Sequence of chain 1.B:
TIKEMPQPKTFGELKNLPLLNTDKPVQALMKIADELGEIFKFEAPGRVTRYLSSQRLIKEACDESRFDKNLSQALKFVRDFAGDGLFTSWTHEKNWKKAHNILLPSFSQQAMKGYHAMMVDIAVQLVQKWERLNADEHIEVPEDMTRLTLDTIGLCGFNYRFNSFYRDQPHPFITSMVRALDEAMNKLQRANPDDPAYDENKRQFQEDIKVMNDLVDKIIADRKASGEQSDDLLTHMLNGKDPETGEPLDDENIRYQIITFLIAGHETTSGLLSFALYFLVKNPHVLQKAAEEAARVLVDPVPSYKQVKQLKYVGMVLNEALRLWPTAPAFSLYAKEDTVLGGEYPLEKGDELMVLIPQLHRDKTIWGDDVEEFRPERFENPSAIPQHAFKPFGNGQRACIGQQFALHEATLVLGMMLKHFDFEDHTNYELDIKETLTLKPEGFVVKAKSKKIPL

A protein and the small-molecule ligand that binds it are described below.
Small molecule (SMILES): O=C(CCCCC1CCCCC1)N[C@@H](Cc1ccccc1)C(=O)O

Binding-site contacts:
Ligand atom O3 contacts residue SER73 of chain 1.B at 3.4 Å.
Ligand atom O1 contacts residue TYR52 of chain 1.B at 2.5 Å (h-bond).
Ligand atom C16 contacts residue ARG48 of chain 1.B at 3.4 Å.
Ligand atom C3 contacts residue ALA331 of chain 1.B at 3.4 Å (hydrophobic).
Ligand atom C14 contacts residue TYR52 of chain 1.B at 3.4 Å (hydrophobic).
Ligand atom C13 contacts residue GLN74 of chain 1.B at 3.3 Å.
Ligand atom C4 contacts residue LEU438 of chain 1.B at 3.5 Å (hydrophobic).
Ligand atom C2 contacts residue LEU438 of chain 1.B at 3.8 Å (hydrophobic).
Ligand atom C6 contacts residue LEU438 of chain 1.B at 4.1 Å (hydrophobic).
Ligand atom C2 contacts residue 1Y51 of chain 1.Q at 3.7 Å.
Ligand atom O2 contacts residue ALA75 of chain 1.B at 3.0 Å (h-bond).
Ligand atom C4 contacts residue ALA331 of chain 1.B at 4.0 Å (hydrophobic).
Ligand atom C13 contacts residue SER73 of chain 1.B at 3.5 Å.
Ligand atom C19 contacts residue LEU18 of chain 1.B at 4.0 Å (hydrophobic).
Ligand atom C1 contacts residue LEU438 of chain 1.B at 3.6 Å (hydrophobic).
Ligand atom C17 contacts residue GLN74 of chain 1.B at 3.8 Å.
Ligand atom N1 contacts residue TYR52 of chain 1.B at 4.0 Å.
Ligand atom O3 contacts residue ARG48 of chain 1.B at 3.7 Å.
Ligand atom C3 contacts residue LEU438 of chain 1.B at 3.7 Å (hydrophobic).
Ligand atom C3 contacts residue PRO330 of chain 1.B at 4.0 Å (hydrophobic).
Ligand atom C4 contacts residue PRO330 of chain 1.B at 3.8 Å (hydrophobic).
Ligand atom O1 contacts residue LEU30 of chain 1.B at 3.8 Å.
Ligand atom C19 contacts residue LEU189 of chain 1.B at 3.9 Å (hydrophobic).
Ligand atom C14 contacts residue THR50 of chain 1.B at 4.0 Å.
Ligand atom C16 contacts residue GLN74 of chain 1.B at 3.7 Å.
Ligand atom O2 contacts residue GLN74 of chain 1.B at 3.2 Å (h-bond).
Ligand atom C1 contacts residue LEU76 of chain 1.B at 3.9 Å (hydrophobic).
Ligand atom C13 contacts residue ALA75 of chain 1.B at 4.0 Å (hydrophobic).
Ligand atom O2 contacts residue LEU189 of chain 1.B at 4.0 Å.
Ligand atom O3 contacts residue GLN74 of chain 1.B at 2.8 Å (h-bond).
Ligand atom C11 contacts residue TYR52 of chain 1.B at 3.4 Å (hydrophobic).
Ligand atom C20 contacts residue LEU21 of chain 1.B at 3.8 Å (hydrophobic).
Ligand atom C12 contacts residue TYR52 of chain 1.B at 3.9 Å (hydrophobic).
Ligand atom C18 contacts residue LEU189 of chain 1.B at 3.5 Å (hydrophobic).
Ligand atom C1 contacts residue ALA75 of chain 1.B at 3.8 Å (hydrophobic).
Ligand atom C3 contacts residue 1Y51 of chain 1.Q at 4.0 Å.
Ligand atom C7 contacts residue VAL27 of chain 1.B at 3.8 Å (hydrophobic).
Ligand atom C17 contacts residue ARG48 of chain 1.B at 3.5 Å.
Ligand atom O2 contacts residue SER73 of chain 1.B at 3.5 Å.
Ligand atom C6 contacts residue ALA75 of chain 1.B at 3.6 Å (hydrophobic).